Sequence of chain 1.B:
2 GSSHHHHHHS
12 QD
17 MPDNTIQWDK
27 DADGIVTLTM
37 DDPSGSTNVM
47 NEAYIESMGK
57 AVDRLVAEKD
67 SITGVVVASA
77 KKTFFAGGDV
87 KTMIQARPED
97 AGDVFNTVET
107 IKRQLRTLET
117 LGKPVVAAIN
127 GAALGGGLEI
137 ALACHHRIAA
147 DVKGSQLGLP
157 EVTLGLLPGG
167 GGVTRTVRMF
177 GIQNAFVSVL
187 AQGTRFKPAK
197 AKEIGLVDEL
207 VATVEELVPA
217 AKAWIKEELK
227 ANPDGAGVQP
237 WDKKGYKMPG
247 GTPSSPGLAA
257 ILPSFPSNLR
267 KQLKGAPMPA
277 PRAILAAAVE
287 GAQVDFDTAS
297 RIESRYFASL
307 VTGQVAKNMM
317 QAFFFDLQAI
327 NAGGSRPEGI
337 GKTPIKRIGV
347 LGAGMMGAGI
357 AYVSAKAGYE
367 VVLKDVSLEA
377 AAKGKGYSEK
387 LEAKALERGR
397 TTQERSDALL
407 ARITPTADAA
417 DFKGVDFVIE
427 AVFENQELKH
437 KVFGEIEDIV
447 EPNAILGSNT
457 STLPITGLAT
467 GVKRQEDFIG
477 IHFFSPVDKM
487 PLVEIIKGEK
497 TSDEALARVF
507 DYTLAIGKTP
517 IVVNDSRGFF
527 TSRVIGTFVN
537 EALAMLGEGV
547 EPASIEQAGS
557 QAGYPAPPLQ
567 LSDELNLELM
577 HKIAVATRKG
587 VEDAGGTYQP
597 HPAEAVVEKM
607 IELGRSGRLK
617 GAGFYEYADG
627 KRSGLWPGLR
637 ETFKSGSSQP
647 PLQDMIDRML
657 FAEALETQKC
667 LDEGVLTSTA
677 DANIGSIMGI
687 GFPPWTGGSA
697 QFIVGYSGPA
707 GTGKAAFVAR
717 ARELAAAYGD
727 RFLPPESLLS

The small molecule below binds the protein below.
Small molecule (SMILES): Cn1nc(C(F)(F)F)cc1B(O)OC[C@H](O)CO

Binding-site contacts:
Ligand atom O4 contacts residue VAL104 of chain 1.B at 4.0 Å.
Ligand atom C1 contacts residue YLN1 of chain 1.AA at 3.3 Å.
Ligand atom N1 contacts residue YLN1 of chain 1.AA at 3.2 Å.
Ligand atom O2 contacts residue MET89 of chain 1.B at 4.1 Å.
Ligand atom C7 contacts residue GLY132 of chain 1.B at 4.2 Å.
Ligand atom O2 contacts residue JXL1 of chain 1.X at 2.3 Å.
Ligand atom C3 contacts residue YLN1 of chain 1.AA at 3.7 Å.
Ligand atom C8 contacts residue GLY84 of chain 1.B at 4.0 Å.
Ligand atom C4 contacts residue MET89 of chain 1.B at 4.1 Å (hydrophobic).
Ligand atom C5 contacts residue MET89 of chain 1.B at 3.9 Å (hydrophobic).
Ligand atom C8 contacts residue JXL1 of chain 1.X at 3.4 Å.
Ligand atom F1 contacts residue YLN1 of chain 1.AA at 3.4 Å.
Ligand atom N2 contacts residue MET89 of chain 1.B at 3.3 Å.
Ligand atom C2 contacts residue VAL104 of chain 1.B at 4.0 Å (hydrophobic).
Ligand atom F3 contacts residue YLN1 of chain 1.AA at 4.0 Å.
Ligand atom O4 contacts residue MET46 of chain 1.B at 4.0 Å.
Ligand atom C3 contacts residue MET89 of chain 1.B at 4.0 Å (hydrophobic).
Ligand atom F2 contacts residue THR88 of chain 1.B at 3.7 Å.
Ligand atom O3 contacts residue GLU157 of chain 1.B at 3.5 Å (salt-bridge).
Ligand atom C2 contacts residue PHE303 of chain 1.B at 4.0 Å (hydrophobic).
Ligand atom N1 contacts residue MET89 of chain 1.B at 3.7 Å.
Ligand atom C1 contacts residue MET89 of chain 1.B at 3.7 Å (hydrophobic).
Ligand atom N2 contacts residue YLN1 of chain 1.AA at 2.9 Å.
Ligand atom C7 contacts residue GLU157 of chain 1.B at 3.9 Å.
Ligand atom C2 contacts residue YLN1 of chain 1.AA at 3.8 Å.
Ligand atom C5 contacts residue YLN1 of chain 1.AA at 3.5 Å.
Ligand atom F2 contacts residue YLN1 of chain 1.AA at 3.1 Å.
Ligand atom F3 contacts residue VAL100 of chain 1.B at 3.8 Å.
Ligand atom C8 contacts residue GLY83 of chain 1.B at 3.9 Å.
Ligand atom O4 contacts residue ILE107 of chain 1.B at 3.7 Å.
Ligand atom C4 contacts residue YLN1 of chain 1.AA at 3.8 Å.
Ligand atom F1 contacts residue MET89 of chain 1.B at 3.5 Å.
Ligand atom C5 contacts residue ASP85 of chain 1.B at 3.4 Å.
Ligand atom C5 contacts residue GLY84 of chain 1.B at 3.8 Å.
Ligand atom F2 contacts residue THR103 of chain 1.B at 4.0 Å.
Ligand atom C6 contacts residue MET46 of chain 1.B at 3.9 Å (hydrophobic).
Ligand atom F3 contacts residue THR103 of chain 1.B at 3.5 Å.
Ligand atom C5 contacts residue MET46 of chain 1.B at 3.4 Å (hydrophobic).
Ligand atom F1 contacts residue VAL100 of chain 1.B at 4.1 Å.
Ligand atom C8 contacts residue MET89 of chain 1.B at 4.1 Å (hydrophobic).